Sequence of chain 1.B:
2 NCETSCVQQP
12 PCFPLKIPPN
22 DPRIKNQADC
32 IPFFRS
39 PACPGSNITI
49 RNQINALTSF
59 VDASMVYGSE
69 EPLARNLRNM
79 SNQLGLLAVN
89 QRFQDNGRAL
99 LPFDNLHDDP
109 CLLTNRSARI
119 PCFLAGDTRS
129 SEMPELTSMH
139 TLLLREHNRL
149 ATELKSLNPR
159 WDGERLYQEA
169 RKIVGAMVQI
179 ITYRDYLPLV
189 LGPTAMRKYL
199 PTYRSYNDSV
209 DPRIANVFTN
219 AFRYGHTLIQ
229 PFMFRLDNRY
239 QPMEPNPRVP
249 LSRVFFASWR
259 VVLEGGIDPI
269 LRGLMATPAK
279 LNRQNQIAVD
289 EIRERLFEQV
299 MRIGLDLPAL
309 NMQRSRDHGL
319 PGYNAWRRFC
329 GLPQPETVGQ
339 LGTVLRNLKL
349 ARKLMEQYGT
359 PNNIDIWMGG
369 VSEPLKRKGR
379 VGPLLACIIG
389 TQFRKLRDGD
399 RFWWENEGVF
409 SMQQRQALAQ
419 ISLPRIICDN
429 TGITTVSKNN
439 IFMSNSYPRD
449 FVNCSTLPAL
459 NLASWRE

Binding-site contacts:
Ligand atom C4 contacts residue ASN113 of chain 1.B at 4.2 Å.
Ligand atom C3 contacts residue ASN113 of chain 1.B at 3.8 Å.
Ligand atom C1 contacts residue TRP257 of chain 1.B at 4.1 Å (hydrophobic).
Ligand atom C7 contacts residue TRP257 of chain 1.B at 4.4 Å (hydrophobic).
Ligand atom C8 contacts residue ASN113 of chain 1.B at 4.4 Å.
Ligand atom O6 contacts residue SER115 of chain 1.B at 3.5 Å (h-bond).
Ligand atom C6 contacts residue LEU261 of chain 1.B at 4.1 Å (hydrophobic).
Ligand atom C1 contacts residue SER115 of chain 1.B at 4.5 Å.
Ligand atom C5 contacts residue SER115 of chain 1.B at 4.0 Å.
Ligand atom O6 contacts residue ALA116 of chain 1.B at 4.2 Å.
Ligand atom O7 contacts residue TRP257 of chain 1.B at 3.4 Å.
Ligand atom C5 contacts residue ASN113 of chain 1.B at 3.6 Å.
Ligand atom C2 contacts residue TRP257 of chain 1.B at 3.9 Å (hydrophobic).
Ligand atom O7 contacts residue ASN113 of chain 1.B at 3.6 Å (h-bond).
Ligand atom C1 contacts residue ASN113 of chain 1.B at 1.4 Å.
Ligand atom O5 contacts residue TRP257 of chain 1.B at 3.7 Å.
Ligand atom C7 contacts residue ASN113 of chain 1.B at 3.4 Å.
Ligand atom O5 contacts residue ASN113 of chain 1.B at 2.3 Å (h-bond).
Ligand atom N2 contacts residue ASN113 of chain 1.B at 2.9 Å (h-bond).
Ligand atom O5 contacts residue ALA116 of chain 1.B at 4.2 Å.
Ligand atom O5 contacts residue SER115 of chain 1.B at 4.3 Å.
Ligand atom C2 contacts residue ASN113 of chain 1.B at 2.4 Å.
Ligand atom C6 contacts residue SER115 of chain 1.B at 4.4 Å.
Ligand atom O6 contacts residue LEU261 of chain 1.B at 3.7 Å.

This protein binds this small molecule.
Small molecule (SMILES): CC(=O)N[C@@H]1[C@@H](O)[C@H](O)[C@@H](CO)O[C@H]1O